Binding-site contacts:
Ligand atom PG contacts residue SER180 of chain 1.D at 3.4 Å.
Ligand atom C1' contacts residue TYR271 of chain 1.D at 3.7 Å (hydrophobic).
Ligand atom O3' contacts residue GLY274 of chain 1.D at 3.3 Å.
Ligand atom O5' contacts residue MN1 of chain 1.E at 3.5 Å.
Ligand atom C2 contacts residue ASP276 of chain 1.D at 3.7 Å.
Ligand atom O3' contacts residue PHE272 of chain 1.D at 3.6 Å.
Ligand atom O1A contacts residue MN1 of chain 1.E at 2.4 Å.
Ligand atom O3' contacts residue ARG183 of chain 1.D at 3.3 Å (salt-bridge).
Ligand atom O3G contacts residue GLY189 of chain 1.D at 3.2 Å (h-bond).
Ligand atom O2B contacts residue MN1 of chain 1.H at 2.1 Å.
Ligand atom O1B contacts residue ARG183 of chain 1.D at 2.9 Å (salt-bridge).
Ligand atom O1G contacts residue GLY189 of chain 1.D at 3.8 Å.
Ligand atom O2B contacts residue SER180 of chain 1.D at 3.0 Å (h-bond).
Ligand atom O2G contacts residue GLY189 of chain 1.D at 3.5 Å (h-bond).
Ligand atom O1G contacts residue MN1 of chain 1.H at 2.1 Å.
Ligand atom C2' contacts residue ASP276 of chain 1.D at 3.8 Å.
Ligand atom C5' contacts residue PHE272 of chain 1.D at 3.7 Å (hydrophobic).
Ligand atom O3G contacts residue SER180 of chain 1.D at 2.2 Å (h-bond).
Ligand atom C2' contacts residue GLY274 of chain 1.D at 3.7 Å.
Ligand atom O4' contacts residue PHE272 of chain 1.D at 3.4 Å.
Ligand atom O1G contacts residue ASP190 of chain 1.D at 2.5 Å (salt-bridge).
Ligand atom O2A contacts residue MN1 of chain 1.E at 3.5 Å.
Ligand atom O3G contacts residue SER188 of chain 1.D at 3.7 Å.
Ligand atom PG contacts residue MN1 of chain 1.H at 3.3 Å.
Ligand atom C4' contacts residue PHE272 of chain 1.D at 3.3 Å (hydrophobic).
Ligand atom O3B contacts residue MN1 of chain 1.H at 3.6 Å.
Ligand atom N3A contacts residue MN1 of chain 1.H at 3.6 Å.
Ligand atom PG contacts residue GLY189 of chain 1.D at 3.7 Å.
Ligand atom PA contacts residue MN1 of chain 1.H at 3.3 Å.
Ligand atom O2B contacts residue ASP192 of chain 1.D at 2.9 Å (salt-bridge).
Ligand atom O2B contacts residue GLY179 of chain 1.D at 3.3 Å.
Ligand atom C5' contacts residue ASP192 of chain 1.D at 3.7 Å.
Ligand atom PB contacts residue MN1 of chain 1.H at 3.0 Å.
Ligand atom O1A contacts residue MN1 of chain 1.H at 2.0 Å.
Ligand atom C2' contacts residue TYR271 of chain 1.D at 3.6 Å (hydrophobic).
Ligand atom O1A contacts residue ASP190 of chain 1.D at 2.8 Å (salt-bridge).
Ligand atom O1A contacts residue ASP192 of chain 1.D at 2.9 Å (salt-bridge).
Ligand atom N3 contacts residue ASP276 of chain 1.D at 3.6 Å.
Ligand atom O3' contacts residue THR273 of chain 1.D at 3.4 Å (h-bond).
Ligand atom PA contacts residue MN1 of chain 1.E at 3.1 Å.

Sequence of chain 1.D:
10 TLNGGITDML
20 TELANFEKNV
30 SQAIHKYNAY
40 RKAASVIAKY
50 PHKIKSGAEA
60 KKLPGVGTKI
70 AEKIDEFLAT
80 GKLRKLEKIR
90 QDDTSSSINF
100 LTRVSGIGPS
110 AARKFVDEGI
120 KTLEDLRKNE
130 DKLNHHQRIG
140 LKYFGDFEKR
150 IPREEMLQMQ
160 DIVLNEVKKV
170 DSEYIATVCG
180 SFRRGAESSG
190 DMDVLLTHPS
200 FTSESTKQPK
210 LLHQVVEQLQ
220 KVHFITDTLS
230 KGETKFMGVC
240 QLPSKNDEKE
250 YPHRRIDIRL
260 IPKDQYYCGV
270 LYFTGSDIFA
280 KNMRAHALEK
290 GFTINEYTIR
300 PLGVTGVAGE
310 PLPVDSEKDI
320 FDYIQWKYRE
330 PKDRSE

This protein binds this small molecule.
Small molecule (SMILES): Cc1cn([C@H]2C[C@H](O)[C@@H](COP(=O)(O)NP(=O)(O)OP(=O)(O)O)O2)c(=O)[nH]c1=O